Binding-site contacts:
Ligand atom C2 contacts residue GLY113 of chain 3.A at 3.3 Å.
Ligand atom C4 contacts residue CA1 of chain 1.C at 3.4 Å.
Ligand atom O4 contacts residue ASP103 of chain 1.A at 3.3 Å (salt-bridge).
Ligand atom O2 contacts residue ASP103 of chain 1.A at 3.8 Å.
Ligand atom C4 contacts residue ASP103 of chain 1.A at 3.3 Å.
Ligand atom O6 contacts residue ALA22 of chain 1.A at 3.4 Å.
Ligand atom C3 contacts residue CA1 of chain 1.B at 3.4 Å.
Ligand atom O3 contacts residue ASP100 of chain 1.A at 2.9 Å (salt-bridge).
Ligand atom O2 contacts residue CA1 of chain 1.B at 2.5 Å.
Ligand atom C5 contacts residue ASP95 of chain 1.A at 3.9 Å.
Ligand atom O4 contacts residue ASP95 of chain 1.A at 2.6 Å (salt-bridge).
Ligand atom O2 contacts residue GLY113 of chain 3.A at 2.5 Å (h-bond).
Ligand atom O2 contacts residue ALA22 of chain 1.A at 3.4 Å.
Ligand atom O3 contacts residue CA1 of chain 1.B at 2.5 Å.
Ligand atom C3 contacts residue CA1 of chain 1.C at 3.4 Å.
Ligand atom O4 contacts residue ASP98 of chain 1.A at 3.7 Å.
Ligand atom C2 contacts residue ASP98 of chain 1.A at 3.9 Å.
Ligand atom C7 contacts residue ALA23 of chain 1.A at 3.9 Å (hydrophobic).
Ligand atom C6 contacts residue ALA23 of chain 1.A at 4.0 Å (hydrophobic).
Ligand atom O6 contacts residue ALA23 of chain 1.A at 3.3 Å (h-bond).
Ligand atom O5 contacts residue ALA22 of chain 1.A at 3.9 Å.
Ligand atom C1 contacts residue ALA23 of chain 1.A at 3.8 Å (hydrophobic).
Ligand atom O3 contacts residue CA1 of chain 1.C at 2.5 Å.
Ligand atom C2 contacts residue CA1 of chain 1.B at 3.4 Å.
Ligand atom C4 contacts residue CA1 of chain 1.B at 3.9 Å.
Ligand atom O6 contacts residue ASP95 of chain 1.A at 2.6 Å (salt-bridge).
Ligand atom C3 contacts residue ASP98 of chain 1.A at 3.2 Å.
Ligand atom O4 contacts residue CA1 of chain 1.C at 2.5 Å.
Ligand atom C6 contacts residue ASP95 of chain 1.A at 3.3 Å.
Ligand atom O2 contacts residue ASN21 of chain 1.A at 3.0 Å (h-bond).
Ligand atom C3 contacts residue ASP103 of chain 1.A at 3.6 Å.
Ligand atom C5 contacts residue ALA23 of chain 1.A at 4.0 Å (hydrophobic).
Ligand atom O3 contacts residue ASP103 of chain 1.A at 3.0 Å (salt-bridge).
Ligand atom C4 contacts residue ASP95 of chain 1.A at 3.4 Å.
Ligand atom O5 contacts residue ALA23 of chain 1.A at 2.9 Å (h-bond).
Ligand atom C6 contacts residue ASN24 of chain 1.A at 3.5 Å.
Ligand atom O3 contacts residue ASP98 of chain 1.A at 2.5 Å (salt-bridge).
Ligand atom C1 contacts residue GLY113 of chain 3.A at 4.1 Å.
Ligand atom O6 contacts residue ASN24 of chain 1.A at 3.1 Å (h-bond).
Ligand atom O4 contacts residue GLU94 of chain 1.A at 3.4 Å (salt-bridge).

Sequence of chain 3.A:
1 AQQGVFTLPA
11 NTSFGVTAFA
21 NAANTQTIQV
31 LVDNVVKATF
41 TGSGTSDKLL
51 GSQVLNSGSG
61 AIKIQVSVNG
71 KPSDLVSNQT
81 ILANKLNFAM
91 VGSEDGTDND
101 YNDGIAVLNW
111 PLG

Sequence of chain 1.A:
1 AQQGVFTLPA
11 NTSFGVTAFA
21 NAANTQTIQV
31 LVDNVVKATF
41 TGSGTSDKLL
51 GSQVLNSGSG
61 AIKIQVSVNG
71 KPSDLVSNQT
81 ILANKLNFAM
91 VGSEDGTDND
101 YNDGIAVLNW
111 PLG

The small molecule below binds the protein below.
Small molecule (SMILES): CO[C@H]1O[C@H](CO)[C@@H](O)[C@H](O)[C@@H]1O